Binding-site contacts:
Ligand atom N16 contacts residue ALA253 of chain 1.B at 3.7 Å.
Ligand atom C12 contacts residue LEU223 of chain 1.B at 3.9 Å (hydrophobic).
Ligand atom C06 contacts residue HEM1 of chain 1.E at 4.0 Å.
Ligand atom C19 contacts residue ALA253 of chain 1.B at 3.8 Å (hydrophobic).
Ligand atom C03 contacts residue GLY251 of chain 1.B at 3.4 Å.
Ligand atom N16 contacts residue HIS335 of chain 1.B at 4.0 Å.
Ligand atom N17 contacts residue ALA253 of chain 1.B at 3.2 Å.
Ligand atom C14 contacts residue ALA253 of chain 1.B at 3.6 Å (hydrophobic).
Ligand atom C04 contacts residue ALA253 of chain 1.B at 4.0 Å (hydrophobic).
Ligand atom N05 contacts residue GLY251 of chain 1.B at 3.0 Å (h-bond).
Ligand atom N05 contacts residue SER252 of chain 1.B at 3.8 Å.
Ligand atom C14 contacts residue SER252 of chain 1.B at 4.1 Å.
Ligand atom O13 contacts residue ILE343 of chain 1.B at 3.8 Å.
Ligand atom C18 contacts residue PHE152 of chain 1.B at 3.5 Å (hydrophobic).
Ligand atom N17 contacts residue HEM1 of chain 1.E at 2.9 Å.
Ligand atom C18 contacts residue HEM1 of chain 1.E at 4.0 Å.
Ligand atom BR1 contacts residue CYS118 of chain 1.B at 3.5 Å.
Ligand atom C15 contacts residue ALA253 of chain 1.B at 4.1 Å (hydrophobic).
Ligand atom C14 contacts residue PHE152 of chain 1.B at 3.8 Å (hydrophobic).
Ligand atom C02 contacts residue PHE152 of chain 1.B at 3.6 Å (hydrophobic).
Ligand atom C19 contacts residue PHE152 of chain 1.B at 3.4 Å (hydrophobic).
Ligand atom C04 contacts residue GLY251 of chain 1.B at 3.6 Å.
Ligand atom C11 contacts residue LEU223 of chain 1.B at 4.0 Å (hydrophobic).
Ligand atom C04 contacts residue SER252 of chain 1.B at 3.6 Å.
Ligand atom C12 contacts residue GLY251 of chain 1.B at 3.6 Å.
Ligand atom BR1 contacts residue VAL119 of chain 1.B at 3.8 Å.
Ligand atom C08 contacts residue HEM1 of chain 1.E at 3.5 Å.
Ligand atom C03 contacts residue PHE152 of chain 1.B at 3.9 Å (hydrophobic).
Ligand atom N17 contacts residue PHE152 of chain 1.B at 4.0 Å.
Ligand atom C18 contacts residue ALA253 of chain 1.B at 3.5 Å (hydrophobic).
Ligand atom C11 contacts residue ARG220 of chain 1.B at 3.6 Å.
Ligand atom O13 contacts residue HEM1 of chain 1.E at 3.1 Å.
Ligand atom N16 contacts residue HEM1 of chain 1.E at 1.9 Å.
Ligand atom C03 contacts residue SER252 of chain 1.B at 3.6 Å.
Ligand atom BR1 contacts residue PHE152 of chain 1.B at 4.0 Å.
Ligand atom C10 contacts residue ARG220 of chain 1.B at 3.7 Å.
Ligand atom C06 contacts residue GLY251 of chain 1.B at 4.1 Å.
Ligand atom C11 contacts residue SER224 of chain 1.B at 3.8 Å.
Ligand atom C04 contacts residue PHE152 of chain 1.B at 4.0 Å (hydrophobic).
Ligand atom C15 contacts residue HEM1 of chain 1.E at 2.9 Å.

The protein below binds the small molecule below.
Small molecule (SMILES): O[C@H]1CCCC[C@@H]1CNc1cc(Br)cc2[nH]ncc12

Sequence of chain 1.B:
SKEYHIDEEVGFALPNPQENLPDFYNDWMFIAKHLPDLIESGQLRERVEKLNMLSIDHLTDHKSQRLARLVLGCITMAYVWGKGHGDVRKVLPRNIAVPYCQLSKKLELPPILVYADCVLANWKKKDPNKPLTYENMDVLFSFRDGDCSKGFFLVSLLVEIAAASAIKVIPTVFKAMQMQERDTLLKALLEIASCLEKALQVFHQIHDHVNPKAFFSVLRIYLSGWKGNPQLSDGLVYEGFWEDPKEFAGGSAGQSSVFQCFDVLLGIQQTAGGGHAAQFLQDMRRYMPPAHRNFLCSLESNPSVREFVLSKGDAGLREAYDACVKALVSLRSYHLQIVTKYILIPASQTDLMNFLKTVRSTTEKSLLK